A protein and the small-molecule ligand that binds it are described below.
Small molecule (SMILES): O=C(O)/C=C/c1ccc(N2CCCC2=O)cc1

Sequence of chain 1.B:
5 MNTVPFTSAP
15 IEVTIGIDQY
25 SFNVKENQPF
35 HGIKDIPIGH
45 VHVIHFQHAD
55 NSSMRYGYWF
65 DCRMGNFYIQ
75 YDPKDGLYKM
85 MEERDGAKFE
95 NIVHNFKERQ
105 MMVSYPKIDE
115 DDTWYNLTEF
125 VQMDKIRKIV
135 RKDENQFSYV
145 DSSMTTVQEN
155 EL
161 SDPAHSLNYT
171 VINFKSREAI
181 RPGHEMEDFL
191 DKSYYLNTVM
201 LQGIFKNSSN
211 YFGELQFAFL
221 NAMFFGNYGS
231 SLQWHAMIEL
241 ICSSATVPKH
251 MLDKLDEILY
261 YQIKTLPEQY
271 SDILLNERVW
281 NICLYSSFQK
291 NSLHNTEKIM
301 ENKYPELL

Binding-site contacts:
Ligand atom C10 contacts residue MET105 of chain 1.B at 3.6 Å (hydrophobic).
Ligand atom C contacts residue VAL28 of chain 1.B at 4.3 Å (hydrophobic).
Ligand atom C9 contacts residue VAL107 of chain 1.B at 3.5 Å (hydrophobic).
Ligand atom C11 contacts residue PHE34 of chain 1.B at 4.5 Å (hydrophobic).
Ligand atom C11 contacts residue MET105 of chain 1.B at 4.0 Å (hydrophobic).
Ligand atom C5 contacts residue ASN27 of chain 1.B at 3.8 Å.
Ligand atom C contacts residue VAL107 of chain 1.B at 4.3 Å (hydrophobic).
Ligand atom O2 contacts residue PRO33 of chain 1.B at 3.8 Å.
Ligand atom C1 contacts residue VAL107 of chain 1.B at 3.8 Å (hydrophobic).
Ligand atom C7 contacts residue ASN27 of chain 1.B at 4.3 Å.
Ligand atom C6 contacts residue ASN27 of chain 1.B at 3.3 Å.
Ligand atom C1 contacts residue GLN32 of chain 1.B at 3.5 Å.
Ligand atom N contacts residue VAL107 of chain 1.B at 3.7 Å.
Ligand atom C5 contacts residue PHE26 of chain 1.B at 4.3 Å (hydrophobic).
Ligand atom O2 contacts residue GLN32 of chain 1.B at 3.6 Å (h-bond).
Ligand atom O1 contacts residue ASN27 of chain 1.B at 2.9 Å (h-bond).
Ligand atom C contacts residue ASN27 of chain 1.B at 3.4 Å.
Ligand atom C3 contacts residue VAL107 of chain 1.B at 3.7 Å (hydrophobic).
Ligand atom C1 contacts residue PHE34 of chain 1.B at 4.2 Å (hydrophobic).
Ligand atom C10 contacts residue MET106 of chain 1.B at 3.7 Å (hydrophobic).
Ligand atom C6 contacts residue PHE26 of chain 1.B at 3.9 Å (hydrophobic).
Ligand atom C12 contacts residue GLN32 of chain 1.B at 4.4 Å.
Ligand atom C11 contacts residue GLN104 of chain 1.B at 4.1 Å.
Ligand atom C4 contacts residue VAL107 of chain 1.B at 4.2 Å (hydrophobic).
Ligand atom C11 contacts residue PRO33 of chain 1.B at 3.8 Å (hydrophobic).
Ligand atom C2 contacts residue VAL107 of chain 1.B at 3.4 Å (hydrophobic).
Ligand atom C10 contacts residue GLN104 of chain 1.B at 3.6 Å.
Ligand atom C2 contacts residue GLN32 of chain 1.B at 4.2 Å.
Ligand atom C7 contacts residue PHE26 of chain 1.B at 3.8 Å (hydrophobic).
Ligand atom C10 contacts residue VAL107 of chain 1.B at 4.1 Å (hydrophobic).
Ligand atom C8 contacts residue PHE26 of chain 1.B at 3.9 Å (hydrophobic).
Ligand atom O2 contacts residue PHE34 of chain 1.B at 4.0 Å.
Ligand atom O1 contacts residue PHE26 of chain 1.B at 3.5 Å.
Ligand atom C contacts residue GLN32 of chain 1.B at 3.7 Å.
Ligand atom C12 contacts residue PRO33 of chain 1.B at 4.5 Å (hydrophobic).
Ligand atom C9 contacts residue MET106 of chain 1.B at 4.1 Å (hydrophobic).
Ligand atom C contacts residue PHE26 of chain 1.B at 4.0 Å (hydrophobic).
Ligand atom C8 contacts residue ASN27 of chain 1.B at 4.0 Å.
Ligand atom C12 contacts residue PHE34 of chain 1.B at 4.2 Å (hydrophobic).